Sequence of chain 88.A:
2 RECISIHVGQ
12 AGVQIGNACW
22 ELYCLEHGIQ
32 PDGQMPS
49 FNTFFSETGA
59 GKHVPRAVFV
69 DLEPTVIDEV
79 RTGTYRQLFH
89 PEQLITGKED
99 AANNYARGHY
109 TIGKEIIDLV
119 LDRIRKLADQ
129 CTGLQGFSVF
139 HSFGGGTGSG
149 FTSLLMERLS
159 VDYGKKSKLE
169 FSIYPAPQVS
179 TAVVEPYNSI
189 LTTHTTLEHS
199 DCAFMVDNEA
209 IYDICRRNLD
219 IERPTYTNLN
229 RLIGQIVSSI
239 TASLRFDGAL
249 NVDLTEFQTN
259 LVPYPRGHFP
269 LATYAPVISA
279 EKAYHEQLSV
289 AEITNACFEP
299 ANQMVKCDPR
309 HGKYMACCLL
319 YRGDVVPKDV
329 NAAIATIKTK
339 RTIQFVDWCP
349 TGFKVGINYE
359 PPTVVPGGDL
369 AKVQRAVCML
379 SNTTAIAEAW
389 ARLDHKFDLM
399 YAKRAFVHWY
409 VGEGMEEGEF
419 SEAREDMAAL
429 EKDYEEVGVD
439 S

A small-molecule ligand and the protein it binds are described below.
Small molecule (SMILES): Nc1nc2c(ncn2[C@@H]2O[C@H](CO[P](=O)(O)C[P](=O)(O)OP(=O)(O)O)[C@@H](O)[C@H]2O)c(=O)[nH]1

Sequence of chain 87.B:
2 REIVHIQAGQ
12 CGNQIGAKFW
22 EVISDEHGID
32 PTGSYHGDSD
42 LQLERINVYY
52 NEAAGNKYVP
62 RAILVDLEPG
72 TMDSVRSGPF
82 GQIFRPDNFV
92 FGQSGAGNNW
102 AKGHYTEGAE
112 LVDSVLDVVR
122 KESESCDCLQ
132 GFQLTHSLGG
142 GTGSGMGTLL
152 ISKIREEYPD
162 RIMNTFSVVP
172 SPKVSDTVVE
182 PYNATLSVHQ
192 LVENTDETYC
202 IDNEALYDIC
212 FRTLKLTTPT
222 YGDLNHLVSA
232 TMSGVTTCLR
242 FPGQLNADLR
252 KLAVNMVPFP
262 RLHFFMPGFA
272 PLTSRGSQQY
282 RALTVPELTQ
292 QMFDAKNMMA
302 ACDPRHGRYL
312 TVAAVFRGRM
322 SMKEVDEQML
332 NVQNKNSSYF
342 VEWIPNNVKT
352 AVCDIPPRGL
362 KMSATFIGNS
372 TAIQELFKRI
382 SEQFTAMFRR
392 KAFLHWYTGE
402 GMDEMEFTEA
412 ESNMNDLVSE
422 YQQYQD

Binding-site contacts:
Ligand atom O3B contacts residue MG1 of chain 87.F at 3.8 Å.
Ligand atom C4' contacts residue SER138 of chain 87.B at 3.2 Å.
Ligand atom O3' contacts residue GLU181 of chain 87.B at 3.3 Å (salt-bridge).
Ligand atom C2 contacts residue ASN226 of chain 87.B at 3.6 Å.
Ligand atom O1G contacts residue THR143 of chain 87.B at 3.4 Å.
Ligand atom O2B contacts residue THR143 of chain 87.B at 2.7 Å (h-bond).
Ligand atom O6 contacts residue TYR222 of chain 87.B at 3.8 Å.
Ligand atom O1B contacts residue GLN11 of chain 87.B at 3.2 Å (h-bond).
Ligand atom O4' contacts residue SER138 of chain 87.B at 3.3 Å (h-bond).
Ligand atom O3B contacts residue THR143 of chain 87.B at 3.1 Å (h-bond).
Ligand atom C2 contacts residue ASN204 of chain 87.B at 3.4 Å.
Ligand atom PB contacts residue MG1 of chain 87.F at 3.7 Å.
Ligand atom O2B contacts residue GLY10 of chain 87.B at 3.2 Å.
Ligand atom O1B contacts residue GLY10 of chain 87.B at 3.7 Å.
Ligand atom O1A contacts residue GLN11 of chain 87.B at 3.1 Å.
Ligand atom N1 contacts residue TYR222 of chain 87.B at 3.2 Å.
Ligand atom PB contacts residue THR143 of chain 87.B at 3.3 Å.
Ligand atom O1B contacts residue MG1 of chain 87.F at 2.4 Å.
Ligand atom N2 contacts residue ASN204 of chain 87.B at 2.6 Å (h-bond).
Ligand atom PG contacts residue MG1 of chain 87.F at 3.5 Å.
Ligand atom O6 contacts residue GLN15 of chain 87.B at 2.5 Å (h-bond).
Ligand atom C6 contacts residue GLN15 of chain 87.B at 3.6 Å.
Ligand atom O6 contacts residue ASN226 of chain 87.B at 3.1 Å (h-bond).
Ligand atom O3G contacts residue MG1 of chain 87.F at 2.5 Å.
Ligand atom O2B contacts residue GLY144 of chain 87.B at 2.7 Å (h-bond).
Ligand atom O2G contacts residue GLY142 of chain 87.B at 3.0 Å (h-bond).
Ligand atom N2 contacts residue ASN226 of chain 87.B at 2.9 Å (h-bond).
Ligand atom O2A contacts residue GLN11 of chain 87.B at 3.5 Å (h-bond).
Ligand atom O3B contacts residue GLY142 of chain 87.B at 3.5 Å (h-bond).
Ligand atom N3 contacts residue VAL169 of chain 87.B at 3.8 Å.
Ligand atom C2 contacts residue TYR222 of chain 87.B at 3.5 Å (hydrophobic).
Ligand atom O3G contacts residue GLU254 of chain 88.A at 3.5 Å (salt-bridge).
Ligand atom O1G contacts residue ALA97 of chain 87.B at 3.0 Å (h-bond).
Ligand atom N1 contacts residue ASN226 of chain 87.B at 2.7 Å (h-bond).
Ligand atom N3 contacts residue ASN204 of chain 87.B at 3.0 Å (h-bond).
Ligand atom C6 contacts residue TYR222 of chain 87.B at 3.7 Å (hydrophobic).
Ligand atom O2G contacts residue ASN99 of chain 87.B at 2.9 Å (h-bond).
Ligand atom PG contacts residue GLY142 of chain 87.B at 3.9 Å.
Ligand atom C6 contacts residue ASN226 of chain 87.B at 3.3 Å.
Ligand atom O2A contacts residue CYS12 of chain 87.B at 3.3 Å (h-bond).